Sequence of chain 1.A:
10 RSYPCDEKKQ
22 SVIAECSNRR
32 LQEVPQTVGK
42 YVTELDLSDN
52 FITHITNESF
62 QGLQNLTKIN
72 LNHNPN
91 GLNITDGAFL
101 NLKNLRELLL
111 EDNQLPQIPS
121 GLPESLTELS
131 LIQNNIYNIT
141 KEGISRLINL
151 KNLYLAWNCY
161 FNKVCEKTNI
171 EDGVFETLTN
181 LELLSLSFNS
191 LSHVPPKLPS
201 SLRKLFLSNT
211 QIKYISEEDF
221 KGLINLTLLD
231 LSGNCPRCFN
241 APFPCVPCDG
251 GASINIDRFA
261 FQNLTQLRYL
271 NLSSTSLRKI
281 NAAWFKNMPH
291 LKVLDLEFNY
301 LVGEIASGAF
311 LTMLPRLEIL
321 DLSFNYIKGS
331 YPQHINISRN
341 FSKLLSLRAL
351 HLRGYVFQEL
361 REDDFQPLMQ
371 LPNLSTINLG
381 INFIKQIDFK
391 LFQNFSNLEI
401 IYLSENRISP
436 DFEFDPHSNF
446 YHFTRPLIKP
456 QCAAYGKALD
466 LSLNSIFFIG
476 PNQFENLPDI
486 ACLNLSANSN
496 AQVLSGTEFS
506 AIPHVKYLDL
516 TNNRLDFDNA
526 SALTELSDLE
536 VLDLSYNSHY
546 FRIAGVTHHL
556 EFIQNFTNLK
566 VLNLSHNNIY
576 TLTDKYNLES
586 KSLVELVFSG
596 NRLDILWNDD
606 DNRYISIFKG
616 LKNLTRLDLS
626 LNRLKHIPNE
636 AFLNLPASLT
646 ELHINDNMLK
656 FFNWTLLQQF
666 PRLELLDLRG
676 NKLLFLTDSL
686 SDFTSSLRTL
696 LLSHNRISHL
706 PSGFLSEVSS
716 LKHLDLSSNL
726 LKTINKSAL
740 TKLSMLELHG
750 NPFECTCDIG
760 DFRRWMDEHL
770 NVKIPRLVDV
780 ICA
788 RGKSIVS

A small-molecule ligand and the protein it binds are described below.
Small molecule (SMILES): CC(=O)N[C@@H]1[C@@H](O)[C@H](O)[C@@H](CO)O[C@H]1O

Binding-site contacts:
Ligand atom O5 contacts residue SER500 of chain 1.A at 3.3 Å.
Ligand atom C8 contacts residue ASN524 of chain 1.A at 4.3 Å.
Ligand atom C4 contacts residue ASN524 of chain 1.A at 4.1 Å.
Ligand atom O5 contacts residue ASN524 of chain 1.A at 2.3 Å (h-bond).
Ligand atom C5 contacts residue ASN524 of chain 1.A at 3.6 Å.
Ligand atom C7 contacts residue ASN524 of chain 1.A at 3.5 Å.
Ligand atom C8 contacts residue ALA525 of chain 1.A at 4.1 Å (hydrophobic).
Ligand atom N2 contacts residue SER526 of chain 1.A at 4.4 Å.
Ligand atom O7 contacts residue ASN524 of chain 1.A at 3.8 Å.
Ligand atom C1 contacts residue ASN524 of chain 1.A at 1.4 Å.
Ligand atom C5 contacts residue SER500 of chain 1.A at 4.1 Å.
Ligand atom N2 contacts residue ASN524 of chain 1.A at 2.9 Å (h-bond).
Ligand atom C3 contacts residue ASN524 of chain 1.A at 3.7 Å.
Ligand atom C1 contacts residue SER500 of chain 1.A at 3.8 Å.
Ligand atom C6 contacts residue SER500 of chain 1.A at 4.2 Å.
Ligand atom C2 contacts residue ASN524 of chain 1.A at 2.4 Å.